A protein and the small-molecule ligand that binds it are described below.
Small molecule (SMILES): Clc1ccc(N(C[C@@H]2CNC[C@H]2Cc2ccccc2)c2ccccc2)cc1

Sequence of chain 1.B:
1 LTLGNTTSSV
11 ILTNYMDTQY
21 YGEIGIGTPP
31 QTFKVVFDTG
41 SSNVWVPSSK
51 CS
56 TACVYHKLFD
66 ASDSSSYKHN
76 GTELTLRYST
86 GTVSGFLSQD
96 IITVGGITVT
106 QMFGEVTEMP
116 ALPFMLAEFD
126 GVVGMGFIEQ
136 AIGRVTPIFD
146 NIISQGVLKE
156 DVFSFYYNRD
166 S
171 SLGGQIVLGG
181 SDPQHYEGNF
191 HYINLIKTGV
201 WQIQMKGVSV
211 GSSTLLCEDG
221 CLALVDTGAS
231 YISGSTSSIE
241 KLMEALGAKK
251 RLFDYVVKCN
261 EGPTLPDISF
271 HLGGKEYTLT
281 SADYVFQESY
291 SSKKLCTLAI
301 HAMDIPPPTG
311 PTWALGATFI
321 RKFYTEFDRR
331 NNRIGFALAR

Binding-site contacts:
Ligand atom C22 contacts residue LEU224 of chain 1.B at 3.7 Å (hydrophobic).
Ligand atom C2 contacts residue ASP226 of chain 1.B at 3.3 Å.
Ligand atom CL2 contacts residue TYR231 of chain 1.B at 3.5 Å.
Ligand atom C19 contacts residue VAL127 of chain 1.B at 3.7 Å (hydrophobic).
Ligand atom C10 contacts residue 0LS1 of chain 1.I at 3.5 Å.
Ligand atom C12 contacts residue 0LS1 of chain 1.I at 3.6 Å.
Ligand atom C16 contacts residue 0LS1 of chain 1.I at 3.6 Å.
Ligand atom CL2 contacts residue SER230 of chain 1.B at 3.7 Å.
Ligand atom C23 contacts residue GLY40 of chain 1.B at 3.7 Å.
Ligand atom C2 contacts residue ASP38 of chain 1.B at 3.4 Å.
Ligand atom C4 contacts residue ASP226 of chain 1.B at 3.7 Å.
Ligand atom C25 contacts residue ILE305 of chain 1.B at 3.8 Å (hydrophobic).
Ligand atom C5 contacts residue ASP38 of chain 1.B at 3.5 Å.
Ligand atom C21 contacts residue TYR83 of chain 1.B at 3.6 Å (hydrophobic).
Ligand atom C15 contacts residue SER230 of chain 1.B at 3.4 Å.
Ligand atom C10 contacts residue GLY228 of chain 1.B at 3.6 Å.
Ligand atom C3 contacts residue ASP226 of chain 1.B at 3.8 Å.
Ligand atom C20 contacts residue 0LS1 of chain 1.I at 3.7 Å.
Ligand atom C5 contacts residue ASP226 of chain 1.B at 3.5 Å.
Ligand atom C17 contacts residue GLY228 of chain 1.B at 3.2 Å.
Ligand atom C13 contacts residue 0LS1 of chain 1.I at 3.8 Å.
Ligand atom C13 contacts residue MET303 of chain 1.B at 3.8 Å (hydrophobic).
Ligand atom C21 contacts residue 0LS1 of chain 1.I at 3.8 Å.
Ligand atom C5 contacts residue GLY40 of chain 1.B at 3.9 Å.
Ligand atom C15 contacts residue 0LS1 of chain 1.I at 3.6 Å.
Ligand atom C2 contacts residue ALA229 of chain 1.B at 3.8 Å (hydrophobic).
Ligand atom C2 contacts residue GLY228 of chain 1.B at 3.5 Å.
Ligand atom N9 contacts residue GLY228 of chain 1.B at 3.8 Å.
Ligand atom C20 contacts residue PHE119 of chain 1.B at 3.8 Å (hydrophobic).
Ligand atom C22 contacts residue GLY40 of chain 1.B at 3.7 Å.
Ligand atom N1 contacts residue ASP226 of chain 1.B at 2.7 Å (salt-bridge).
Ligand atom C6 contacts residue ASP226 of chain 1.B at 3.4 Å.
Ligand atom N1 contacts residue GLY40 of chain 1.B at 3.6 Å.
Ligand atom C14 contacts residue SER230 of chain 1.B at 3.8 Å.
Ligand atom N1 contacts residue ASP38 of chain 1.B at 2.8 Å (salt-bridge).
Ligand atom C20 contacts residue TYR83 of chain 1.B at 3.8 Å (hydrophobic).
Ligand atom C16 contacts residue GLY228 of chain 1.B at 3.2 Å.
Ligand atom C19 contacts residue PHE124 of chain 1.B at 3.5 Å (hydrophobic).
Ligand atom C22 contacts residue ASP226 of chain 1.B at 3.8 Å.
Ligand atom C24 contacts residue ILE305 of chain 1.B at 3.7 Å (hydrophobic).